Binding-site contacts:
Ligand atom P9 contacts residue SER197 of chain 23.A at 3.8 Å.
Ligand atom N4 contacts residue HIS71 of chain 5.A at 3.0 Å (h-bond).
Ligand atom N4 contacts residue HIS168 of chain 20.A at 3.3 Å (h-bond).
Ligand atom O11 contacts residue LYS199 of chain 23.A at 2.7 Å (salt-bridge).
Ligand atom C3 contacts residue GLU75 of chain 5.A at 3.8 Å.
Ligand atom C8 contacts residue GLU171 of chain 20.A at 3.5 Å.
Ligand atom N2 contacts residue MN1 of chain 23.C at 3.2 Å.
Ligand atom C5 contacts residue HIS168 of chain 20.A at 3.9 Å.
Ligand atom P9 contacts residue ARG119 of chain 23.A at 3.9 Å.
Ligand atom O10 contacts residue ARG97 of chain 23.A at 2.8 Å (salt-bridge).
Ligand atom C5 contacts residue MN1 of chain 23.B at 3.3 Å.
Ligand atom C7 contacts residue GLU171 of chain 20.A at 3.5 Å.
Ligand atom O12 contacts residue SER197 of chain 23.A at 2.6 Å (h-bond).
Ligand atom O13 contacts residue HIS72 of chain 5.A at 3.1 Å (h-bond).
Ligand atom O10 contacts residue ARG119 of chain 23.A at 3.0 Å (salt-bridge).
Ligand atom C3 contacts residue MN1 of chain 23.B at 3.2 Å.
Ligand atom N1 contacts residue HIS167 of chain 20.A at 3.1 Å (h-bond).
Ligand atom O13 contacts residue MN1 of chain 23.C at 2.4 Å.
Ligand atom N1 contacts residue MN1 of chain 23.C at 2.3 Å.
Ligand atom O13 contacts residue GLU19 of chain 5.A at 2.7 Å (salt-bridge).
Ligand atom C6 contacts residue MN1 of chain 23.C at 3.5 Å.
Ligand atom C3 contacts residue LEU105 of chain 20.A at 3.8 Å (hydrophobic).
Ligand atom C5 contacts residue MN1 of chain 23.C at 3.3 Å.
Ligand atom N1 contacts residue GLU171 of chain 20.A at 3.1 Å (salt-bridge).
Ligand atom C5 contacts residue HIS71 of chain 5.A at 3.2 Å.
Ligand atom O13 contacts residue HIS45 of chain 20.A at 3.3 Å (h-bond).
Ligand atom C7 contacts residue MN1 of chain 23.C at 3.5 Å.
Ligand atom C5 contacts residue HIS167 of chain 20.A at 3.3 Å.
Ligand atom N1 contacts residue HIS72 of chain 5.A at 3.3 Å (h-bond).
Ligand atom C6 contacts residue GLU171 of chain 20.A at 3.1 Å.
Ligand atom N4 contacts residue MN1 of chain 23.B at 2.2 Å.
Ligand atom O12 contacts residue ARG97 of chain 23.A at 2.8 Å (salt-bridge).
Ligand atom N2 contacts residue GLU171 of chain 20.A at 3.8 Å.
Ligand atom P9 contacts residue ARG97 of chain 23.A at 3.7 Å.
Ligand atom C7 contacts residue GLU19 of chain 5.A at 3.4 Å.
Ligand atom O11 contacts residue ARG119 of chain 23.A at 2.8 Å (salt-bridge).
Ligand atom O10 contacts residue LYS175 of chain 20.A at 2.7 Å (salt-bridge).
Ligand atom C5 contacts residue HIS72 of chain 5.A at 3.6 Å.
Ligand atom O13 contacts residue GLU171 of chain 20.A at 3.5 Å (salt-bridge).
Ligand atom N4 contacts residue GLU75 of chain 5.A at 3.1 Å (salt-bridge).

A protein and the small-molecule ligand that binds it are described below.
Small molecule (SMILES): O=P(O)(O)C[C@@H](O)Cn1cncn1

Sequence of chain 23.A:
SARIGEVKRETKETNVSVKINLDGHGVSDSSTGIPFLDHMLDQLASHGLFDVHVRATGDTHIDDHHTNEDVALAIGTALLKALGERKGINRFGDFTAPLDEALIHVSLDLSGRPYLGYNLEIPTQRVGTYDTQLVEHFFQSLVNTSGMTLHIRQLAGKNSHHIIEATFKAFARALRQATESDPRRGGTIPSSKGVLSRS

Sequence of chain 5.A:
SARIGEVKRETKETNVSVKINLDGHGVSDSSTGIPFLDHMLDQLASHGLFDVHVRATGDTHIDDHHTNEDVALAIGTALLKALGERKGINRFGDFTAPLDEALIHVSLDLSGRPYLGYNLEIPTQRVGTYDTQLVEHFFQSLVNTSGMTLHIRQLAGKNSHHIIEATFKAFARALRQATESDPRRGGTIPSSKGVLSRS

Sequence of chain 20.A:
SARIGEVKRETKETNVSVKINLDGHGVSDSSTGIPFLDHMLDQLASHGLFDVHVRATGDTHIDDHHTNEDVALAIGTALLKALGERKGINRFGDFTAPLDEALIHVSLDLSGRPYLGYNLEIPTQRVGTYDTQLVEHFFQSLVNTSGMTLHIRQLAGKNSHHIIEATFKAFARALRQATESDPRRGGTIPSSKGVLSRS